Sequence of chain 1.C:
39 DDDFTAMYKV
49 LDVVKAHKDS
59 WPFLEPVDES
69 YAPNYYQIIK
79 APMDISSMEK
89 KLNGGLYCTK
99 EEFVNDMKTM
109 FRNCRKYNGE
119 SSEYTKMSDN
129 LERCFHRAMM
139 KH

Sequence of chain 1.B:
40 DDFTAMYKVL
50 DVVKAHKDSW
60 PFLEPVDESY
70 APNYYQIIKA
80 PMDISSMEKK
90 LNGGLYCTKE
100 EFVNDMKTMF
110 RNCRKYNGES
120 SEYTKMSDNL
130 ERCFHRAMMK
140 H

Binding-site contacts:
Ligand atom C14 contacts residue PHE61 of chain 1.B at 3.3 Å (hydrophobic).
Ligand atom C1 contacts residue ALA70 of chain 1.B at 3.8 Å (hydrophobic).
Ligand atom N11 contacts residue TYR122 of chain 1.B at 3.9 Å.
Ligand atom C13 contacts residue PRO60 of chain 1.B at 3.5 Å (hydrophobic).
Ligand atom C27 contacts residue LYS106 of chain 1.C at 3.8 Å.
Ligand atom O17 contacts residue ASP66 of chain 1.B at 3.7 Å.
Ligand atom C3 contacts residue TYR69 of chain 1.B at 3.9 Å (hydrophobic).
Ligand atom C33 contacts residue TYR69 of chain 1.B at 3.8 Å (hydrophobic).
Ligand atom C21 contacts residue TYR69 of chain 1.B at 3.5 Å (hydrophobic).
Ligand atom C1 contacts residue TYR69 of chain 1.B at 3.2 Å (hydrophobic).
Ligand atom C1 contacts residue TYR122 of chain 1.B at 3.8 Å (hydrophobic).
Ligand atom C32 contacts residue MET105 of chain 1.C at 3.6 Å (hydrophobic).
Ligand atom N11 contacts residue ALA70 of chain 1.B at 3.8 Å.
Ligand atom C31 contacts residue HIS134 of chain 1.C at 3.6 Å.
Ligand atom C2 contacts residue ASN116 of chain 1.B at 3.9 Å.
Ligand atom C19 contacts residue TYR122 of chain 1.B at 3.4 Å (hydrophobic).
Ligand atom C6 contacts residue PRO60 of chain 1.B at 3.3 Å (hydrophobic).
Ligand atom N7 contacts residue VAL65 of chain 1.B at 3.7 Å.
Ligand atom C27 contacts residue MET105 of chain 1.C at 3.8 Å (hydrophobic).
Ligand atom C15 contacts residue CYS112 of chain 1.B at 3.8 Å (hydrophobic).
Ligand atom C2 contacts residue ALA70 of chain 1.B at 3.6 Å (hydrophobic).
Ligand atom C32 contacts residue HIS134 of chain 1.C at 3.7 Å.
Ligand atom C22 contacts residue TYR69 of chain 1.B at 3.6 Å (hydrophobic).
Ligand atom C28 contacts residue MET105 of chain 1.C at 3.6 Å (hydrophobic).
Ligand atom C2 contacts residue TYR69 of chain 1.B at 3.9 Å (hydrophobic).
Ligand atom O9 contacts residue ASN116 of chain 1.B at 2.8 Å (h-bond).
Ligand atom C15 contacts residue PHE61 of chain 1.B at 3.5 Å (hydrophobic).
Ligand atom C13 contacts residue VAL65 of chain 1.B at 3.7 Å (hydrophobic).
Ligand atom C15 contacts residue PRO60 of chain 1.B at 3.6 Å (hydrophobic).
Ligand atom N11 contacts residue ASN116 of chain 1.B at 3.0 Å (h-bond).
Ligand atom C25 contacts residue TRP59 of chain 1.B at 3.8 Å (hydrophobic).
Ligand atom C15 contacts residue TYR122 of chain 1.B at 3.8 Å (hydrophobic).
Ligand atom C29 contacts residue VAL102 of chain 1.C at 3.7 Å (hydrophobic).
Ligand atom C32 contacts residue GLU130 of chain 1.C at 3.6 Å.
Ligand atom C19 contacts residue HIS134 of chain 1.C at 3.6 Å.
Ligand atom C2 contacts residue TYR122 of chain 1.B at 3.6 Å (hydrophobic).
Ligand atom C33 contacts residue MET105 of chain 1.C at 3.7 Å (hydrophobic).
Ligand atom C31 contacts residue MET105 of chain 1.C at 3.5 Å (hydrophobic).
Ligand atom C8 contacts residue ASN116 of chain 1.B at 3.8 Å.
Ligand atom C30 contacts residue MET105 of chain 1.C at 3.9 Å (hydrophobic).

This protein binds this small molecule.
Small molecule (SMILES): C=CCn1cc(C(=O)N(C)C2CCN([C@@H](C)c3ccccc3)CC2)c2cc(C)[nH]c2c1=O